Sequence of chain 1.A:
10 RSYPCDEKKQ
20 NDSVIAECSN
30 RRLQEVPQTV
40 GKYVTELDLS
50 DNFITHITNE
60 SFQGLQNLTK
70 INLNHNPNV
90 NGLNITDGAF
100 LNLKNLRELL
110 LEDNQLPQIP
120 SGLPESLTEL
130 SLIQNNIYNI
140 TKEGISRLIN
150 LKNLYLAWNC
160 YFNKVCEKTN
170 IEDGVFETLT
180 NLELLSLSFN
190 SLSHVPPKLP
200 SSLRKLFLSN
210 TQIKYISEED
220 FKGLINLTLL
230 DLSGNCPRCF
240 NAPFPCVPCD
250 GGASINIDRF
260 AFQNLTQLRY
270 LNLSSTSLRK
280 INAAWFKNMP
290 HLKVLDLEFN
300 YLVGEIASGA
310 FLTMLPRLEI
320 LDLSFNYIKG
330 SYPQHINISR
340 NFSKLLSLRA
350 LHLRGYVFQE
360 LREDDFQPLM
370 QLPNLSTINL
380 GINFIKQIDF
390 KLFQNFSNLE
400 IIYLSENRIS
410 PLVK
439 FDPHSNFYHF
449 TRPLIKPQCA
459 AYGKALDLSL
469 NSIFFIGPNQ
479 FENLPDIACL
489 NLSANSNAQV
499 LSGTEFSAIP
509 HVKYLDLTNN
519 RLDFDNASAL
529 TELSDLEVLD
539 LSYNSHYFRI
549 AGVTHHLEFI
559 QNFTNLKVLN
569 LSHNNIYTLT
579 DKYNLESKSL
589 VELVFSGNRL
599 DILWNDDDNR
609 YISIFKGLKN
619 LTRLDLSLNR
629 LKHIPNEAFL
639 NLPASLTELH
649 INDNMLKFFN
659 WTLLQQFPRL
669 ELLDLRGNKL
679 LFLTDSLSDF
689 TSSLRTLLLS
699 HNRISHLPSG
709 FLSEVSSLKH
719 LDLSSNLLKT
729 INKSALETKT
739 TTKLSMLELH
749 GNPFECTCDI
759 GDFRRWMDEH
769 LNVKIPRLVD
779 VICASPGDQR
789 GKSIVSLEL

A protein and the small-molecule ligand that binds it are described below.
Small molecule (SMILES): CC(=O)N[C@@H]1[C@@H](O)[C@H](O)[C@@H](CO)O[C@H]1O

Binding-site contacts:
Ligand atom O5 contacts residue LEU661 of chain 1.A at 3.3 Å.
Ligand atom O5 contacts residue ASN634 of chain 1.A at 4.2 Å.
Ligand atom C2 contacts residue ASN634 of chain 1.A at 3.7 Å.
Ligand atom C1 contacts residue ASN658 of chain 1.A at 1.4 Å.
Ligand atom C4 contacts residue ASN658 of chain 1.A at 4.3 Å.
Ligand atom C1 contacts residue LEU661 of chain 1.A at 4.2 Å (hydrophobic).
Ligand atom O7 contacts residue PHE656 of chain 1.A at 3.7 Å.
Ligand atom C5 contacts residue LEU661 of chain 1.A at 4.2 Å (hydrophobic).
Ligand atom C7 contacts residue ASN634 of chain 1.A at 4.0 Å.
Ligand atom C7 contacts residue ASN658 of chain 1.A at 3.6 Å.
Ligand atom O7 contacts residue ASN634 of chain 1.A at 3.0 Å (h-bond).
Ligand atom N2 contacts residue ASN658 of chain 1.A at 3.0 Å (h-bond).
Ligand atom C8 contacts residue PHE656 of chain 1.A at 3.5 Å (hydrophobic).
Ligand atom C2 contacts residue ASN658 of chain 1.A at 2.6 Å.
Ligand atom C1 contacts residue THR660 of chain 1.A at 4.0 Å.
Ligand atom C1 contacts residue ASN634 of chain 1.A at 3.8 Å.
Ligand atom O6 contacts residue THR660 of chain 1.A at 4.3 Å.
Ligand atom C5 contacts residue ASN658 of chain 1.A at 3.7 Å.
Ligand atom C3 contacts residue ASN658 of chain 1.A at 3.9 Å.
Ligand atom O6 contacts residue LEU661 of chain 1.A at 3.7 Å.
Ligand atom C5 contacts residue THR660 of chain 1.A at 3.2 Å.
Ligand atom N2 contacts residue ASN634 of chain 1.A at 4.3 Å.
Ligand atom C7 contacts residue PHE656 of chain 1.A at 3.7 Å (hydrophobic).
Ligand atom O5 contacts residue THR660 of chain 1.A at 3.5 Å (h-bond).
Ligand atom C6 contacts residue LEU661 of chain 1.A at 4.0 Å (hydrophobic).
Ligand atom O5 contacts residue ASN658 of chain 1.A at 2.4 Å (h-bond).
Ligand atom C6 contacts residue THR660 of chain 1.A at 3.1 Å.
Ligand atom O7 contacts residue ASN658 of chain 1.A at 3.7 Å.